Binding-site contacts:
Ligand atom O3G contacts residue LYS248 of chain 1.E at 3.2 Å (salt-bridge).
Ligand atom C3' contacts residue GTP1 of chain 1.KB at 3.4 Å.
Ligand atom N9 contacts residue ARG227 of chain 1.E at 3.3 Å (salt-bridge).
Ligand atom O4' contacts residue ARG227 of chain 1.E at 3.4 Å (salt-bridge).
Ligand atom O1G contacts residue MG1 of chain 1.IB at 2.6 Å.
Ligand atom C2' contacts residue VAL50 of chain 1.H at 3.5 Å (hydrophobic).
Ligand atom C5 contacts residue ARG227 of chain 1.E at 3.3 Å.
Ligand atom PB contacts residue LYS271 of chain 1.H at 3.4 Å.
Ligand atom O3B contacts residue GTP1 of chain 1.KB at 3.4 Å (h-bond).
Ligand atom O1B contacts residue MG1 of chain 1.IB at 2.1 Å.
Ligand atom O1A contacts residue LYS248 of chain 1.E at 3.0 Å (salt-bridge).
Ligand atom C5' contacts residue GTP1 of chain 1.KB at 3.4 Å.
Ligand atom C3' contacts residue VAL50 of chain 1.H at 3.2 Å (hydrophobic).
Ligand atom C1' contacts residue PHE51 of chain 1.H at 3.4 Å (hydrophobic).
Ligand atom O3G contacts residue ARG246 of chain 1.E at 2.7 Å (salt-bridge).
Ligand atom N6 contacts residue ARG266 of chain 1.H at 3.4 Å.
Ligand atom C4 contacts residue ARG227 of chain 1.E at 3.2 Å.
Ligand atom C8 contacts residue ARG227 of chain 1.E at 3.4 Å.
Ligand atom O1B contacts residue GTP1 of chain 1.KB at 2.0 Å (h-bond).
Ligand atom PG contacts residue GTP1 of chain 1.KB at 3.2 Å.
Ligand atom O4' contacts residue ASN13 of chain 1.G at 3.3 Å.
Ligand atom PB contacts residue GTP1 of chain 1.KB at 3.2 Å.
Ligand atom O1G contacts residue LYS417 of chain 1.E at 3.4 Å (salt-bridge).
Ligand atom O1A contacts residue ARG227 of chain 1.E at 2.8 Å (salt-bridge).
Ligand atom O2B contacts residue LYS271 of chain 1.H at 2.9 Å (salt-bridge).
Ligand atom PG contacts residue ARG246 of chain 1.E at 3.5 Å.
Ligand atom O3B contacts residue LYS271 of chain 1.H at 2.6 Å (salt-bridge).
Ligand atom O3A contacts residue LYS248 of chain 1.E at 3.0 Å (salt-bridge).
Ligand atom C5' contacts residue VAL11 of chain 1.G at 3.3 Å (hydrophobic).
Ligand atom O3' contacts residue ASN13 of chain 1.G at 2.9 Å (h-bond).
Ligand atom O1G contacts residue GTP1 of chain 1.KB at 2.1 Å (h-bond).
Ligand atom N7 contacts residue ARG227 of chain 1.E at 3.2 Å (salt-bridge).
Ligand atom N3 contacts residue PHE51 of chain 1.H at 3.5 Å.
Ligand atom O2A contacts residue HIS270 of chain 1.H at 2.7 Å (h-bond).
Ligand atom O2G contacts residue LYS271 of chain 1.H at 3.2 Å (salt-bridge).
Ligand atom N3 contacts residue ASN13 of chain 1.G at 3.2 Å (h-bond).
Ligand atom N9 contacts residue PHE51 of chain 1.H at 3.5 Å.
Ligand atom O2B contacts residue HIS270 of chain 1.H at 3.2 Å (h-bond).
Ligand atom O3' contacts residue VAL50 of chain 1.H at 2.7 Å (h-bond).
Ligand atom O2G contacts residue ARG246 of chain 1.E at 2.7 Å (salt-bridge).

Sequence of chain 1.H:
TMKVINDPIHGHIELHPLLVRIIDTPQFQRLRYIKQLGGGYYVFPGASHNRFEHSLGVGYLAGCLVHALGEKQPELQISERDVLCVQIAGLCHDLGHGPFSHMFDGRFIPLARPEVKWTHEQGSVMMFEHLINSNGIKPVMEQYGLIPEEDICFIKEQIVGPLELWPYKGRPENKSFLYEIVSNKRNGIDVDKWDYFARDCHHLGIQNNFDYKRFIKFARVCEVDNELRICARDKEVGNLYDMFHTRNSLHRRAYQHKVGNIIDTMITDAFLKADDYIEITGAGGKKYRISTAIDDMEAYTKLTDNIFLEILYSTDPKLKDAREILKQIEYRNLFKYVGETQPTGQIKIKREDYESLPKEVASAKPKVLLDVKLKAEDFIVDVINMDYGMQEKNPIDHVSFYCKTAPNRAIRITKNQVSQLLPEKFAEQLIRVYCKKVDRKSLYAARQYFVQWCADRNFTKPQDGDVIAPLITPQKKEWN

Sequence of chain 1.G:
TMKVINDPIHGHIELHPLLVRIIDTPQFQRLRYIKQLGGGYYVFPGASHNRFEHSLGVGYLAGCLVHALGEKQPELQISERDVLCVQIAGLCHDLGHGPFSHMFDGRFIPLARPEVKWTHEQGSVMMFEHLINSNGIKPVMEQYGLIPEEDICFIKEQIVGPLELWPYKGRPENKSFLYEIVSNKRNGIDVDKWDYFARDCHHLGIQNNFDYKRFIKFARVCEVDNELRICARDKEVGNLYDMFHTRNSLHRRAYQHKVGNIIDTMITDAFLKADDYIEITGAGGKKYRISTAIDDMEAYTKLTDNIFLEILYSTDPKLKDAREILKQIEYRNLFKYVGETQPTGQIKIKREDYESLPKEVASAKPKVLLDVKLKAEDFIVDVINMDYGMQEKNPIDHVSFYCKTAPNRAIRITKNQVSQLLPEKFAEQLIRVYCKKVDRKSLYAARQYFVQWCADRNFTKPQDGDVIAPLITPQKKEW

A small-molecule ligand and the protein it binds are described below.
Small molecule (SMILES): Nc1ncnc2c1ncn2[C@H]1C[C@H](O)[C@@H](CO[P](=O)(O)O[P](=O)(O)OP(=O)(O)O)O1

Sequence of chain 1.E:
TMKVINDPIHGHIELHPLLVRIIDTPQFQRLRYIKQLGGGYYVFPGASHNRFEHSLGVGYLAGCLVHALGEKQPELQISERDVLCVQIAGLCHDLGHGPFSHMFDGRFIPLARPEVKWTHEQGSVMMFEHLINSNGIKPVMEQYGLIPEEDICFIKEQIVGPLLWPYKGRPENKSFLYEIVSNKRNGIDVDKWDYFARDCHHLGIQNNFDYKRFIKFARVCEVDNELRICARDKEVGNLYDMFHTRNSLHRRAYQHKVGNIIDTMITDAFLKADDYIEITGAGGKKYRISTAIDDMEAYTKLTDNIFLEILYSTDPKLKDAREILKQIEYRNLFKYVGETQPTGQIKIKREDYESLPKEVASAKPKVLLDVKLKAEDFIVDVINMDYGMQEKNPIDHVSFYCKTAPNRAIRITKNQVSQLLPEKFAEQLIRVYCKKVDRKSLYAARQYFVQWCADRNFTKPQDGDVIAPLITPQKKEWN